Sequence of chain 1.A:
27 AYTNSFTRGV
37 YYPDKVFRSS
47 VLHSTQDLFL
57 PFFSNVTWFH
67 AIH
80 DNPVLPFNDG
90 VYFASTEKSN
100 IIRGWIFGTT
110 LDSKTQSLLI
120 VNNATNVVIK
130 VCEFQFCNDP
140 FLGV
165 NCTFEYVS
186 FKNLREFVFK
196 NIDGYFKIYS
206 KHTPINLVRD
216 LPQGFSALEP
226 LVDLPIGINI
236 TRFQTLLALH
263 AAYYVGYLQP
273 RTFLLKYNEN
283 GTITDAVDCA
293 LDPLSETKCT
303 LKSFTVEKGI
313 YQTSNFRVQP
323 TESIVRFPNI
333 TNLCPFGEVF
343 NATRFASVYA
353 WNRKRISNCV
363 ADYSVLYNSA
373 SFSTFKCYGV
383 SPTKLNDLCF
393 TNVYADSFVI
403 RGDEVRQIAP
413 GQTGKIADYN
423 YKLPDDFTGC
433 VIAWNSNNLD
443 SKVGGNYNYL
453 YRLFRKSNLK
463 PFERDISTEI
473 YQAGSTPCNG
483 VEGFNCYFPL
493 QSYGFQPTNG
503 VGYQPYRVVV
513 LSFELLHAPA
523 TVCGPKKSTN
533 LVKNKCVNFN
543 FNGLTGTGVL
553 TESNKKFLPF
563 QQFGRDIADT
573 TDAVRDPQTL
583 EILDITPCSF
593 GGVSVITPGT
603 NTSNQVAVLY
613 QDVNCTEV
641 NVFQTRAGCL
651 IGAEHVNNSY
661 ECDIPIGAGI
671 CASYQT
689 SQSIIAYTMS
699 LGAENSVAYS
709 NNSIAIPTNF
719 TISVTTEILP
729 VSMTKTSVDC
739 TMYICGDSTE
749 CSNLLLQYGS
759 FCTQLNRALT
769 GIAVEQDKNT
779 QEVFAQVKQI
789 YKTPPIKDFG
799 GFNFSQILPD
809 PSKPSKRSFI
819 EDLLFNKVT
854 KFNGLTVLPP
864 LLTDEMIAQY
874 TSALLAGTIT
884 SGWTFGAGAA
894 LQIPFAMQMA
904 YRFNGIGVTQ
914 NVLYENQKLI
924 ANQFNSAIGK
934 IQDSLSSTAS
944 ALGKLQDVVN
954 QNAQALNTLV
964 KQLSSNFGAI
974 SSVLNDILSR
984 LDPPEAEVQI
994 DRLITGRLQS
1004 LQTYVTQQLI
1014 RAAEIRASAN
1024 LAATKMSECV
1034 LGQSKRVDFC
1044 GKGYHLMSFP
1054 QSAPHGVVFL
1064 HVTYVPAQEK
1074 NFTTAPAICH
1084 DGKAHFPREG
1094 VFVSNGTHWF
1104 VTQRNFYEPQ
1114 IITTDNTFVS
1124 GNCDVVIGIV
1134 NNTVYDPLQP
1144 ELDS

A small-molecule ligand and the protein it binds are described below.
Small molecule (SMILES): CC(=O)N[C@@H]1[C@@H](O)[C@H](O)[C@@H](CO)O[C@H]1O

Binding-site contacts:
Ligand atom O5 contacts residue ASN657 of chain 1.A at 2.4 Å (h-bond).
Ligand atom N2 contacts residue ASN657 of chain 1.A at 2.9 Å (h-bond).
Ligand atom C1 contacts residue ASN657 of chain 1.A at 1.4 Å.
Ligand atom O7 contacts residue ASN657 of chain 1.A at 4.4 Å.
Ligand atom C7 contacts residue ASN657 of chain 1.A at 3.9 Å.
Ligand atom C2 contacts residue ASN657 of chain 1.A at 2.5 Å.
Ligand atom C4 contacts residue ASN657 of chain 1.A at 4.2 Å.
Ligand atom C5 contacts residue ASN657 of chain 1.A at 3.7 Å.
Ligand atom C8 contacts residue HIS655 of chain 1.A at 3.3 Å.
Ligand atom C3 contacts residue ASN657 of chain 1.A at 3.8 Å.